Binding-site contacts:
Ligand atom C contacts residue VAL30 of chain 1.B at 4.0 Å (hydrophobic).
Ligand atom C8 contacts residue LEU150 of chain 1.B at 4.0 Å (hydrophobic).
Ligand atom N2 contacts residue VAL30 of chain 1.B at 4.0 Å.
Ligand atom C6 contacts residue PHE96 of chain 1.B at 3.8 Å (hydrophobic).
Ligand atom C6 contacts residue VAL179 of chain 1.B at 4.0 Å (hydrophobic).
Ligand atom C8 contacts residue VAL30 of chain 1.B at 3.9 Å (hydrophobic).
Ligand atom C2 contacts residue LEU22 of chain 1.B at 3.9 Å (hydrophobic).
Ligand atom C9 contacts residue ASP180 of chain 1.B at 4.0 Å.
Ligand atom N4 contacts residue VAL179 of chain 1.B at 3.9 Å.
Ligand atom C10 contacts residue PHE27 of chain 1.B at 3.6 Å (hydrophobic).
Ligand atom C11 contacts residue PHE96 of chain 1.B at 3.4 Å (hydrophobic).
Ligand atom N contacts residue LEU98 of chain 1.B at 3.8 Å.
Ligand atom C3 contacts residue ALA44 of chain 1.B at 3.5 Å (hydrophobic).
Ligand atom N4 contacts residue PHE96 of chain 1.B at 3.8 Å.
Ligand atom C4 contacts residue ALA44 of chain 1.B at 4.0 Å (hydrophobic).
Ligand atom N4 contacts residue GLU61 of chain 1.B at 3.9 Å.
Ligand atom C1 contacts residue LEU150 of chain 1.B at 3.4 Å (hydrophobic).
Ligand atom C10 contacts residue ASP180 of chain 1.B at 4.0 Å.
Ligand atom N3 contacts residue ASP180 of chain 1.B at 3.6 Å.
Ligand atom C3 contacts residue LEU99 of chain 1.B at 3.9 Å (hydrophobic).
Ligand atom N2 contacts residue VAL179 of chain 1.B at 4.0 Å.
Ligand atom C2 contacts residue LEU150 of chain 1.B at 3.8 Å (hydrophobic).
Ligand atom C10 contacts residue LYS46 of chain 1.B at 3.8 Å.
Ligand atom C2 contacts residue LEU99 of chain 1.B at 3.8 Å (hydrophobic).
Ligand atom N contacts residue LEU99 of chain 1.B at 3.0 Å (h-bond).
Ligand atom N contacts residue ALA44 of chain 1.B at 3.5 Å.
Ligand atom N4 contacts residue LYS46 of chain 1.B at 3.9 Å.
Ligand atom C contacts residue LEU150 of chain 1.B at 3.6 Å (hydrophobic).
Ligand atom C11 contacts residue VAL179 of chain 1.B at 3.8 Å (hydrophobic).
Ligand atom N3 contacts residue LYS46 of chain 1.B at 3.1 Å (salt-bridge).
Ligand atom C9 contacts residue VAL179 of chain 1.B at 4.0 Å (hydrophobic).
Ligand atom C2 contacts residue ALA44 of chain 1.B at 4.0 Å (hydrophobic).
Ligand atom C3 contacts residue GLU97 of chain 1.B at 3.0 Å.
Ligand atom O1 contacts residue VAL30 of chain 1.B at 3.1 Å.
Ligand atom N1 contacts residue VAL30 of chain 1.B at 4.0 Å.
Ligand atom N4 contacts residue ASP180 of chain 1.B at 3.5 Å (salt-bridge).
Ligand atom O contacts residue LEU150 of chain 1.B at 3.7 Å.
Ligand atom N contacts residue GLU97 of chain 1.B at 3.4 Å (salt-bridge).
Ligand atom C9 contacts residue LYS46 of chain 1.B at 3.9 Å.
Ligand atom C5 contacts residue PHE96 of chain 1.B at 3.7 Å (hydrophobic).

Sequence of chain 1.B:
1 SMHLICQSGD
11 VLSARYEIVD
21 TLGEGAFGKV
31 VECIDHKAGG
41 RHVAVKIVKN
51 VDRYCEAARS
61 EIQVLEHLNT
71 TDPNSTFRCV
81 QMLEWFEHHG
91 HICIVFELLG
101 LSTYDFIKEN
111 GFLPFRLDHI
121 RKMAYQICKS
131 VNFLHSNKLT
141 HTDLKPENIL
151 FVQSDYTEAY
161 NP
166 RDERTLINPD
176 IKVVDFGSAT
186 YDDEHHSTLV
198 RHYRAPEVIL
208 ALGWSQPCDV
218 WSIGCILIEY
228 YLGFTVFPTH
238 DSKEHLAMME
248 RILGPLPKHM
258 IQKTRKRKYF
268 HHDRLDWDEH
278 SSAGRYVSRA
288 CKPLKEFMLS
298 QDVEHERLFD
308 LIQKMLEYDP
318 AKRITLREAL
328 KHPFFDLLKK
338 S

This small molecule binds to this protein.
Small molecule (SMILES): CNc1ncc2cc3cnccc3c([N+](=O)[O-])c2n1